Binding-site contacts:
Ligand atom O2P contacts residue TYR295 of chain 4.A at 2.7 Å (h-bond).
Ligand atom C6 contacts residue GLY299 of chain 4.A at 3.5 Å.
Ligand atom O1P contacts residue MET270 of chain 4.A at 3.5 Å.
Ligand atom C5 contacts residue MET298 of chain 4.A at 3.6 Å (hydrophobic).
Ligand atom O3' contacts residue ASP248 of chain 4.A at 2.5 Å (salt-bridge).
Ligand atom O3' contacts residue MET269 of chain 4.A at 3.5 Å (h-bond).
Ligand atom O3P contacts residue GLY250 of chain 4.A at 3.0 Å (h-bond).
Ligand atom O1P contacts residue SER272 of chain 4.A at 3.7 Å.
Ligand atom O6 contacts residue SER300 of chain 4.A at 3.6 Å (h-bond).
Ligand atom O1P contacts residue GLY271 of chain 4.A at 2.8 Å (h-bond).
Ligand atom N1 contacts residue GLU328 of chain 4.A at 2.9 Å (salt-bridge).
Ligand atom O6 contacts residue GLY329 of chain 4.A at 3.7 Å.
Ligand atom O6 contacts residue GLY299 of chain 4.A at 2.4 Å (h-bond).
Ligand atom O6 contacts residue GLY297 of chain 4.A at 3.1 Å.
Ligand atom N3 contacts residue CYS215 of chain 4.A at 3.4 Å.
Ligand atom O2' contacts residue ASP248 of chain 4.A at 2.5 Å (salt-bridge).
Ligand atom O4' contacts residue GLY212 of chain 4.A at 3.6 Å.
Ligand atom O5' contacts residue GLY249 of chain 4.A at 3.6 Å.
Ligand atom C5 contacts residue ILE214 of chain 4.A at 3.7 Å (hydrophobic).
Ligand atom N7 contacts residue ILE214 of chain 4.A at 3.4 Å.
Ligand atom C6 contacts residue MET298 of chain 4.A at 3.7 Å (hydrophobic).
Ligand atom P contacts residue SER213 of chain 4.A at 3.6 Å.
Ligand atom O2P contacts residue SER272 of chain 4.A at 2.9 Å (h-bond).
Ligand atom C8 contacts residue ILE214 of chain 4.A at 3.6 Å (hydrophobic).
Ligand atom N7 contacts residue MET69 of chain 4.A at 3.6 Å.
Ligand atom C5' contacts residue TYR295 of chain 4.A at 3.7 Å (hydrophobic).
Ligand atom O3P contacts residue GLY212 of chain 4.A at 3.4 Å.
Ligand atom C2' contacts residue ASP248 of chain 4.A at 3.7 Å.
Ligand atom O3P contacts residue SER213 of chain 4.A at 2.9 Å (h-bond).
Ligand atom O3' contacts residue ALA67 of chain 4.A at 3.5 Å.
Ligand atom N7 contacts residue MET298 of chain 4.A at 3.1 Å (h-bond).
Ligand atom O6 contacts residue MET298 of chain 4.A at 2.9 Å (h-bond).
Ligand atom O5' contacts residue GLY212 of chain 4.A at 3.3 Å.
Ligand atom C8 contacts residue MET69 of chain 4.A at 3.4 Å (hydrophobic).
Ligand atom O2P contacts residue SER213 of chain 4.A at 2.8 Å (h-bond).
Ligand atom C4' contacts residue ASP248 of chain 4.A at 3.5 Å.
Ligand atom N7 contacts residue GLY297 of chain 4.A at 3.4 Å.
Ligand atom C3' contacts residue ASP248 of chain 4.A at 3.4 Å.
Ligand atom C2 contacts residue GLU328 of chain 4.A at 3.5 Å.
Ligand atom C2 contacts residue CYS215 of chain 4.A at 3.1 Å (hydrophobic).

Sequence of chain 4.A:
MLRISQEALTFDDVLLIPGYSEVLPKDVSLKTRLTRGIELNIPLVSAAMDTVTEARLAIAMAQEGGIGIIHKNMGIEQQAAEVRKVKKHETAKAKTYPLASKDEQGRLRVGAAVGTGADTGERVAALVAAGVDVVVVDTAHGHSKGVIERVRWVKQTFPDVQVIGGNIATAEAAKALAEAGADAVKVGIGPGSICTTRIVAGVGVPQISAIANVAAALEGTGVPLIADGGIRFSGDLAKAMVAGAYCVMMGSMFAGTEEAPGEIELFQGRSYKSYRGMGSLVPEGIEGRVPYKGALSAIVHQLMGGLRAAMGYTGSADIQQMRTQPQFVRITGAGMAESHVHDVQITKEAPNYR

A protein and the small-molecule ligand that binds it are described below.
Small molecule (SMILES): O=c1[nH]cnc2c1ncn2[C@@H]1O[C@H](COP(=O)(O)O)[C@@H](O)[C@H]1O